Sequence of chain 1.F:
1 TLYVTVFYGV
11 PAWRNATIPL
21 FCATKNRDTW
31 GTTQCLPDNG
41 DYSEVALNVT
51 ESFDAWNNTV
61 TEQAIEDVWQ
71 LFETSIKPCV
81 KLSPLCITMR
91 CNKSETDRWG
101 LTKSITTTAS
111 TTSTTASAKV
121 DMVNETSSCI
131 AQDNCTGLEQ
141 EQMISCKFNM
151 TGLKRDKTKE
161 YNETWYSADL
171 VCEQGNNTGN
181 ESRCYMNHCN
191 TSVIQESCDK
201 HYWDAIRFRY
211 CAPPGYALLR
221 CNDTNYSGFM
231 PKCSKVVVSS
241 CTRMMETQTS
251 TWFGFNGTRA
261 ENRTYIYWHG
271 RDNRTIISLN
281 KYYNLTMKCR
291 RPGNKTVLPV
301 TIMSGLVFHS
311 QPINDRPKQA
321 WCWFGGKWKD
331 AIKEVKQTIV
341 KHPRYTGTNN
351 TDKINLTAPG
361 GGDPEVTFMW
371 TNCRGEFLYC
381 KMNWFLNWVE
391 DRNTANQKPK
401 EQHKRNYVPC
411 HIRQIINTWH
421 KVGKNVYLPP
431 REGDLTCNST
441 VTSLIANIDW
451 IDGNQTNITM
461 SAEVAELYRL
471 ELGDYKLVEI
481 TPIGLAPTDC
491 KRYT

The small molecule below binds the protein below.
Small molecule (SMILES): CC(=O)N[C@H]1[C@H](O[C@H]2[C@H](O)[C@@H](NC(C)=O)CO[C@@H]2CO)O[C@H](CO)[C@@H](O[C@@H]2O[C@H](CO)[C@@H](O)[C@H](O)[C@@H]2O)[C@@H]1O

Binding-site contacts:
Ligand atom C8 contacts residue ASN162 of chain 1.F at 3.5 Å.
Ligand atom O7 contacts residue ASN162 of chain 1.F at 3.9 Å.
Ligand atom C2 contacts residue ASN162 of chain 1.F at 2.6 Å.
Ligand atom C3 contacts residue ASN162 of chain 1.F at 3.8 Å.
Ligand atom C7 contacts residue ASN162 of chain 1.F at 3.2 Å.
Ligand atom C7 contacts residue GLU160 of chain 1.F at 4.2 Å.
Ligand atom O7 contacts residue GLU160 of chain 1.F at 3.6 Å (salt-bridge).
Ligand atom C1 contacts residue ASN162 of chain 1.F at 1.4 Å.
Ligand atom O5 contacts residue ASN162 of chain 1.F at 2.4 Å (h-bond).
Ligand atom O6 contacts residue ASN314 of chain 1.F at 3.0 Å (h-bond).
Ligand atom C5 contacts residue ASN162 of chain 1.F at 3.6 Å.
Ligand atom N2 contacts residue ASN162 of chain 1.F at 2.9 Å (h-bond).
Ligand atom O7 contacts residue TYR161 of chain 1.F at 4.3 Å.
Ligand atom C4 contacts residue ASN162 of chain 1.F at 4.3 Å.
Ligand atom C8 contacts residue GLU160 of chain 1.F at 4.1 Å.
Ligand atom O7 contacts residue ASN314 of chain 1.F at 3.8 Å.
Ligand atom C6 contacts residue ASN314 of chain 1.F at 3.8 Å.